Sequence of chain 1.A:
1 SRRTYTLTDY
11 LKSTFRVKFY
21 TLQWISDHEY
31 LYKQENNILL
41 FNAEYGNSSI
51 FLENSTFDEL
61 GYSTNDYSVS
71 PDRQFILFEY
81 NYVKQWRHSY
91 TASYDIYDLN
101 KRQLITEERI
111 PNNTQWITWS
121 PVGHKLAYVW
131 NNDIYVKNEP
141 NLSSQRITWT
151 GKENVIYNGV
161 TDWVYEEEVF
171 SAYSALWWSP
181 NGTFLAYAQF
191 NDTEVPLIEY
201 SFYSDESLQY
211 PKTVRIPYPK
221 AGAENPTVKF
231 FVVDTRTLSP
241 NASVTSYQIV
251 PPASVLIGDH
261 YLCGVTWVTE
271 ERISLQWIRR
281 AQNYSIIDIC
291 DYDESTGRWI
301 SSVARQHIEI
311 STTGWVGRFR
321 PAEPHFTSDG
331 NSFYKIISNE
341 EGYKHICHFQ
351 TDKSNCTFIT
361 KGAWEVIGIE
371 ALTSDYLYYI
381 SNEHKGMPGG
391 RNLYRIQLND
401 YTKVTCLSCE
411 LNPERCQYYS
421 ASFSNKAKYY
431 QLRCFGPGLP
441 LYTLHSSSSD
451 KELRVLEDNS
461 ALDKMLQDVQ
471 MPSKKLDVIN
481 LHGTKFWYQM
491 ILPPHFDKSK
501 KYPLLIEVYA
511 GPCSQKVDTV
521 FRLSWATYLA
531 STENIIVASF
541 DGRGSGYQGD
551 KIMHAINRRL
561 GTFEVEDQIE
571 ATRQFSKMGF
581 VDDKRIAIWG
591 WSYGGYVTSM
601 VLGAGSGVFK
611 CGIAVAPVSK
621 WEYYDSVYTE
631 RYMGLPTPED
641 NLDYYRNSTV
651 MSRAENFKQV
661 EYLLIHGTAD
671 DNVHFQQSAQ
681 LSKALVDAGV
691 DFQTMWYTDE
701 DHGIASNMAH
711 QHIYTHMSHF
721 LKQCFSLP

Binding-site contacts:
Ligand atom C6 contacts residue ASN241 of chain 1.A at 4.4 Å.
Ligand atom C3 contacts residue ASN241 of chain 1.A at 3.8 Å.
Ligand atom O7 contacts residue ASN241 of chain 1.A at 4.0 Å.
Ligand atom C1 contacts residue ASN241 of chain 1.A at 1.4 Å.
Ligand atom N2 contacts residue ASN241 of chain 1.A at 2.8 Å (h-bond).
Ligand atom C7 contacts residue ASN241 of chain 1.A at 3.8 Å.
Ligand atom C4 contacts residue ASN241 of chain 1.A at 4.2 Å.
Ligand atom C2 contacts residue ASN241 of chain 1.A at 2.4 Å.
Ligand atom O5 contacts residue ASN241 of chain 1.A at 2.4 Å (h-bond).
Ligand atom C5 contacts residue ASN241 of chain 1.A at 3.7 Å.

A protein and the small-molecule ligand that binds it are described below.
Small molecule (SMILES): CC(=O)N[C@@H]1[C@@H](O)[C@H](O)[C@@H](CO)O[C@H]1O